The protein below binds the small molecule below.
Small molecule (SMILES): NCCCC[C@H](NC(=O)[C@H](CC(=O)O)NC(=O)[C@@H](N)CC(N)=O)C(=O)N[C@@H](Cc1ccc(O)cc1)C(=O)N[C@@H](CCC(=O)O)C(=O)N1CCC[C@H]1C(=O)N[C@@H](Cc1ccccc1)C(=O)N[C@@H](CC1=c2ccccc2=NC1)C(=O)N[C@H](C=O)CCC(=O)O

Binding-site contacts:
Ligand atom CB contacts residue GLU124 of chain 1.B at 3.6 Å.
Ligand atom N contacts residue PHE215 of chain 1.B at 3.5 Å.
Ligand atom CD contacts residue THR125 of chain 1.B at 3.5 Å.
Ligand atom CG contacts residue TYR134 of chain 1.B at 3.1 Å (hydrophobic).
Ligand atom O contacts residue PHE215 of chain 1.B at 3.8 Å.
Ligand atom CA contacts residue GLU124 of chain 1.B at 3.0 Å.
Ligand atom CD contacts residue SER41 of chain 1.A at 3.0 Å.
Ligand atom C contacts residue TYR134 of chain 1.B at 3.5 Å (hydrophobic).
Ligand atom CG contacts residue TYR42 of chain 1.A at 3.7 Å (hydrophobic).
Ligand atom CG contacts residue THR125 of chain 1.B at 3.1 Å.
Ligand atom O contacts residue PHE215 of chain 1.B at 3.0 Å.
Ligand atom N contacts residue PHE215 of chain 1.B at 3.4 Å.
Ligand atom CG contacts residue GLU124 of chain 1.B at 3.7 Å.
Ligand atom CB contacts residue TYR134 of chain 1.B at 3.8 Å (hydrophobic).
Ligand atom CD contacts residue TYR42 of chain 1.A at 3.6 Å (hydrophobic).
Ligand atom OE2 contacts residue ILE43 of chain 1.A at 3.8 Å.
Ligand atom CG contacts residue TYR42 of chain 1.A at 3.6 Å (hydrophobic).
Ligand atom CA contacts residue TYR42 of chain 1.A at 3.5 Å (hydrophobic).
Ligand atom O contacts residue TYR134 of chain 1.B at 2.4 Å (h-bond).
Ligand atom CE contacts residue GLY133 of chain 1.B at 3.3 Å.
Ligand atom CB contacts residue PHE215 of chain 1.B at 3.7 Å (hydrophobic).
Ligand atom CE3 contacts residue GLU124 of chain 1.B at 2.9 Å.
Ligand atom CB contacts residue PHE215 of chain 1.B at 3.5 Å (hydrophobic).
Ligand atom N contacts residue TYR134 of chain 1.B at 3.1 Å (h-bond).
Ligand atom CD contacts residue ASP44 of chain 1.A at 3.1 Å.
Ligand atom N contacts residue GLU124 of chain 1.B at 2.9 Å (salt-bridge).
Ligand atom CD contacts residue TYR134 of chain 1.B at 3.2 Å (hydrophobic).
Ligand atom CB contacts residue GLU124 of chain 1.B at 3.1 Å.
Ligand atom C contacts residue PHE215 of chain 1.B at 3.5 Å (hydrophobic).
Ligand atom CG contacts residue GLU124 of chain 1.B at 3.5 Å.
Ligand atom OE2 contacts residue ASP122 of chain 1.B at 3.1 Å (salt-bridge).
Ligand atom CA contacts residue TYR134 of chain 1.B at 3.5 Å (hydrophobic).
Ligand atom NZ contacts residue ASP44 of chain 1.A at 2.5 Å (salt-bridge).
Ligand atom CE contacts residue SER41 of chain 1.A at 3.2 Å.
Ligand atom CD2 contacts residue GLU124 of chain 1.B at 3.6 Å.
Ligand atom CE contacts residue ASP44 of chain 1.A at 3.0 Å.
Ligand atom NZ contacts residue SER41 of chain 1.A at 2.8 Å (h-bond).
Ligand atom C contacts residue TYR134 of chain 1.B at 3.4 Å (hydrophobic).
Ligand atom CA contacts residue PHE215 of chain 1.B at 3.6 Å (hydrophobic).
Ligand atom NZ contacts residue GLY133 of chain 1.B at 2.5 Å (h-bond).

Sequence of chain 1.B:
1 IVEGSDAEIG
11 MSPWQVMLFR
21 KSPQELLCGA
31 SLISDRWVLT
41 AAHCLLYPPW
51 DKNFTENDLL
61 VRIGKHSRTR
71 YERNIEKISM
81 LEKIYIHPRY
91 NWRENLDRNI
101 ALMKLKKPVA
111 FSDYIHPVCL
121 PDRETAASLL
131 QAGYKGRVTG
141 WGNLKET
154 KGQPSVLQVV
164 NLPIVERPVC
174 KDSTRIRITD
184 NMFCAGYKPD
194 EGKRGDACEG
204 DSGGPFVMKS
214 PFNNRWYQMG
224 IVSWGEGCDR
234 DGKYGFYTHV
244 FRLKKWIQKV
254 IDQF

Sequence of chain 1.A:
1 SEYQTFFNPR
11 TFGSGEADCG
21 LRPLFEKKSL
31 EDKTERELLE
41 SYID